Binding-site contacts:
Ligand atom N2 contacts residue SER151 of chain 1.B at 3.9 Å.
Ligand atom C1 contacts residue ASN149 of chain 1.B at 1.4 Å.
Ligand atom C3 contacts residue ASN149 of chain 1.B at 3.8 Å.
Ligand atom O7 contacts residue ASN149 of chain 1.B at 4.2 Å.
Ligand atom O6 contacts residue HIS146 of chain 1.B at 3.8 Å.
Ligand atom C7 contacts residue ASN149 of chain 1.B at 3.3 Å.
Ligand atom O4 contacts residue HIS146 of chain 1.B at 4.2 Å.
Ligand atom C7 contacts residue SER151 of chain 1.B at 3.8 Å.
Ligand atom O5 contacts residue HIS146 of chain 1.B at 4.3 Å.
Ligand atom O5 contacts residue ASN148 of chain 1.B at 2.9 Å (h-bond).
Ligand atom O5 contacts residue ASN149 of chain 1.B at 2.4 Å (h-bond).
Ligand atom C2 contacts residue ASN149 of chain 1.B at 2.5 Å.
Ligand atom O7 contacts residue SER151 of chain 1.B at 3.3 Å (h-bond).
Ligand atom C5 contacts residue ASN148 of chain 1.B at 3.9 Å.
Ligand atom C5 contacts residue ASN149 of chain 1.B at 3.7 Å.
Ligand atom N2 contacts residue ASN149 of chain 1.B at 2.9 Å (h-bond).
Ligand atom C4 contacts residue ASN149 of chain 1.B at 4.2 Å.
Ligand atom C1 contacts residue ASN148 of chain 1.B at 3.8 Å.
Ligand atom C6 contacts residue ASN148 of chain 1.B at 3.7 Å.
Ligand atom C8 contacts residue ASN149 of chain 1.B at 3.4 Å.
Ligand atom C6 contacts residue HIS146 of chain 1.B at 3.9 Å.
Ligand atom C5 contacts residue HIS146 of chain 1.B at 3.9 Å.

A protein and the small-molecule ligand that binds it are described below.
Small molecule (SMILES): CC(=O)N[C@@H]1[C@@H](O)[C@H](O)[C@@H](CO)O[C@H]1O

Sequence of chain 1.B:
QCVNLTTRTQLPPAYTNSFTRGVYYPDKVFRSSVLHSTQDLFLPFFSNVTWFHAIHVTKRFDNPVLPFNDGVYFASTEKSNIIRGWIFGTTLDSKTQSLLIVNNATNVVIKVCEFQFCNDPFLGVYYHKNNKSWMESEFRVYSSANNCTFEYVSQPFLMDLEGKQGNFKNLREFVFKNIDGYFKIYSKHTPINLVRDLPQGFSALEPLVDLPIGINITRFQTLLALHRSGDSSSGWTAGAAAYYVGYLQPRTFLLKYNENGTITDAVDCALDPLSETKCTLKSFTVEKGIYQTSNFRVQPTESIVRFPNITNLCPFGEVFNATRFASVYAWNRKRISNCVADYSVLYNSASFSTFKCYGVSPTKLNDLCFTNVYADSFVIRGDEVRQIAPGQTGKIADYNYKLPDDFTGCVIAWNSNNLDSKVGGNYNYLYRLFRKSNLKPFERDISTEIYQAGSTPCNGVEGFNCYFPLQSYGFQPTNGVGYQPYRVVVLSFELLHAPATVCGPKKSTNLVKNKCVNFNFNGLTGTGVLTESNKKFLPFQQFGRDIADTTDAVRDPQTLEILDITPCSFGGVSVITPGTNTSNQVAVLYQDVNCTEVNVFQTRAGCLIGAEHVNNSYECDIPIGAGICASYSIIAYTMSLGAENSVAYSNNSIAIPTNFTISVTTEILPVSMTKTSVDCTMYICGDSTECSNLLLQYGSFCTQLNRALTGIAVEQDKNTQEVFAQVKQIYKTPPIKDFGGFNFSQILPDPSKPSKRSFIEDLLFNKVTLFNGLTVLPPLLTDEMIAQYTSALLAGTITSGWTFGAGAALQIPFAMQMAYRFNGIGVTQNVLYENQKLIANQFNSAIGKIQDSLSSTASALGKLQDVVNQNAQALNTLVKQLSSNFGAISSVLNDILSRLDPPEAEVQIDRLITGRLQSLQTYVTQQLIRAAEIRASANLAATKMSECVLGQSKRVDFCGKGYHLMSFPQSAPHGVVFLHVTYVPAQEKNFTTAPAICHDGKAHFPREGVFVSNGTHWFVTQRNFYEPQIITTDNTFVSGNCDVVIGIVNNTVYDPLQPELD